Binding-site contacts:
Ligand atom N7 contacts residue GLY413 of chain 1.B at 3.5 Å.
Ligand atom O5' contacts residue GLY328 of chain 1.B at 3.2 Å.
Ligand atom O2' contacts residue ASN303 of chain 1.B at 3.6 Å.
Ligand atom C4' contacts residue ASP364 of chain 1.B at 3.4 Å.
Ligand atom O1P contacts residue SER329 of chain 1.B at 2.6 Å (h-bond).
Ligand atom O3P contacts residue SER388 of chain 1.B at 3.3 Å (h-bond).
Ligand atom O2' contacts residue ASP364 of chain 1.B at 2.6 Å (salt-bridge).
Ligand atom C2 contacts residue GLN441 of chain 1.B at 3.5 Å.
Ligand atom O3' contacts residue SER68 of chain 1.B at 2.6 Å (h-bond).
Ligand atom P contacts residue SER388 of chain 1.B at 3.6 Å.
Ligand atom O1P contacts residue TYR411 of chain 1.B at 2.6 Å (h-bond).
Ligand atom O3P contacts residue GLY387 of chain 1.B at 2.8 Å (h-bond).
Ligand atom N1 contacts residue NAD1 of chain 1.K at 3.5 Å.
Ligand atom C2' contacts residue ASP364 of chain 1.B at 3.7 Å.
Ligand atom N3 contacts residue NAD1 of chain 1.K at 3.2 Å.
Ligand atom P contacts residue SER329 of chain 1.B at 3.6 Å.
Ligand atom C3' contacts residue ASP364 of chain 1.B at 3.3 Å.
Ligand atom O6 contacts residue GLY413 of chain 1.B at 3.3 Å.
Ligand atom C2 contacts residue NAD1 of chain 1.K at 3.2 Å.
Ligand atom O1P contacts residue SER388 of chain 1.B at 2.8 Å (h-bond).
Ligand atom O2P contacts residue SER329 of chain 1.B at 2.8 Å (h-bond).
Ligand atom O2P contacts residue GLY366 of chain 1.B at 2.9 Å (h-bond).
Ligand atom C2' contacts residue ARG322 of chain 1.B at 3.5 Å.
Ligand atom C4 contacts residue NAD1 of chain 1.K at 3.4 Å.
Ligand atom O2' contacts residue ARG322 of chain 1.B at 3.2 Å (salt-bridge).
Ligand atom O6 contacts residue GLY442 of chain 1.B at 3.3 Å.
Ligand atom O6 contacts residue MET414 of chain 1.B at 3.3 Å (h-bond).
Ligand atom O2' contacts residue NAD1 of chain 1.K at 3.5 Å (h-bond).
Ligand atom O2P contacts residue SER388 of chain 1.B at 3.6 Å (h-bond).
Ligand atom O3' contacts residue ARG322 of chain 1.B at 3.2 Å (salt-bridge).
Ligand atom O5' contacts residue GLY365 of chain 1.B at 3.3 Å.
Ligand atom N1 contacts residue GLN441 of chain 1.B at 2.8 Å (h-bond).
Ligand atom O3' contacts residue ASP364 of chain 1.B at 2.5 Å (salt-bridge).
Ligand atom O2P contacts residue GLY328 of chain 1.B at 3.3 Å.
Ligand atom C4 contacts residue ILE330 of chain 1.B at 3.5 Å (hydrophobic).
Ligand atom C5 contacts residue NAD1 of chain 1.K at 3.7 Å.
Ligand atom O6 contacts residue GLY415 of chain 1.B at 2.8 Å (h-bond).
Ligand atom N7 contacts residue MET414 of chain 1.B at 3.0 Å (h-bond).
Ligand atom C5 contacts residue ILE330 of chain 1.B at 3.5 Å (hydrophobic).
Ligand atom C3' contacts residue SER68 of chain 1.B at 3.3 Å.

This protein binds this small molecule.
Small molecule (SMILES): O=c1[nH]cnc2c1ncn2[C@@H]1O[C@H](COP(=O)(O)O)[C@@H](O)[C@H]1O

Sequence of chain 1.B:
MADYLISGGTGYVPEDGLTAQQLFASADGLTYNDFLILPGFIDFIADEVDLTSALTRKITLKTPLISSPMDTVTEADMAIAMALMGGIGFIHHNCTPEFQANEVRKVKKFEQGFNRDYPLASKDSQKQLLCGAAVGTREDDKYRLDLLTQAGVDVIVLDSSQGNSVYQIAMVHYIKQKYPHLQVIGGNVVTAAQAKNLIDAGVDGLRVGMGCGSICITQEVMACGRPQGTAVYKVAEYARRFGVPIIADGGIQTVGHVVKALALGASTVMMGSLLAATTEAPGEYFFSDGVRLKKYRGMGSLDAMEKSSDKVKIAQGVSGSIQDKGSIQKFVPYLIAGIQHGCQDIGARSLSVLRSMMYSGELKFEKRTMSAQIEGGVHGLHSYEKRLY